Sequence of chain 1.A:
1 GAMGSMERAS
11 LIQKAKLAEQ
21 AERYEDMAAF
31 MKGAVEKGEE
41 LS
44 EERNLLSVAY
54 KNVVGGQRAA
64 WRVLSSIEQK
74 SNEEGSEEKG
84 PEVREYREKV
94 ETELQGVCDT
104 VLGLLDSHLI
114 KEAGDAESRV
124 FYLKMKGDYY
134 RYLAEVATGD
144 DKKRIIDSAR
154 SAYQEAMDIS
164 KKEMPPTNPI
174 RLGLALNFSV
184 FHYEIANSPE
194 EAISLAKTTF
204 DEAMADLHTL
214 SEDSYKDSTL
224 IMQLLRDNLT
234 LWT

The small molecule below binds the protein below.
Small molecule (SMILES): Cc1ccc(-n2cncn2)cc1

Binding-site contacts:
Ligand atom C04 contacts residue ILE173 of chain 1.A at 4.5 Å (hydrophobic).
Ligand atom C02 contacts residue ILE8 of chain 1.B at 3.9 Å (hydrophobic).
Ligand atom C01 contacts residue LYS127 of chain 1.A at 1.4 Å.
Ligand atom C04 contacts residue ILE8 of chain 1.B at 4.0 Å (hydrophobic).
Ligand atom C12 contacts residue LYS127 of chain 1.A at 3.8 Å.
Ligand atom C03 contacts residue ILE173 of chain 1.A at 4.2 Å (hydrophobic).
Ligand atom C05 contacts residue ILE224 of chain 1.A at 4.2 Å (hydrophobic).
Ligand atom C05 contacts residue ILE8 of chain 1.B at 4.2 Å (hydrophobic).
Ligand atom C11 contacts residue ILE8 of chain 1.B at 4.1 Å (hydrophobic).
Ligand atom C01 contacts residue ILE8 of chain 1.B at 4.1 Å (hydrophobic).
Ligand atom C12 contacts residue ILE8 of chain 1.B at 3.5 Å (hydrophobic).
Ligand atom C01 contacts residue GLY176 of chain 1.A at 4.4 Å.
Ligand atom C09 contacts residue PRO172 of chain 1.A at 4.4 Å (hydrophobic).
Ligand atom C03 contacts residue ILE8 of chain 1.B at 4.0 Å (hydrophobic).
Ligand atom N06 contacts residue ILE224 of chain 1.A at 4.0 Å.
Ligand atom N10 contacts residue PRO172 of chain 1.A at 3.7 Å.
Ligand atom C03 contacts residue ILE224 of chain 1.A at 4.4 Å (hydrophobic).
Ligand atom C02 contacts residue LYS127 of chain 1.A at 2.6 Å.
Ligand atom C03 contacts residue GLY176 of chain 1.A at 3.8 Å.
Ligand atom C03 contacts residue PRO172 of chain 1.A at 3.3 Å (hydrophobic).
Ligand atom C03 contacts residue LYS127 of chain 1.A at 3.2 Å.
Ligand atom C04 contacts residue ILE224 of chain 1.A at 3.5 Å (hydrophobic).
Ligand atom C04 contacts residue PRO172 of chain 1.A at 3.3 Å (hydrophobic).
Ligand atom N10 contacts residue ILE224 of chain 1.A at 4.0 Å.

Sequence of chain 1.B:
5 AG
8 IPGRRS